Sequence of chain 1.A:
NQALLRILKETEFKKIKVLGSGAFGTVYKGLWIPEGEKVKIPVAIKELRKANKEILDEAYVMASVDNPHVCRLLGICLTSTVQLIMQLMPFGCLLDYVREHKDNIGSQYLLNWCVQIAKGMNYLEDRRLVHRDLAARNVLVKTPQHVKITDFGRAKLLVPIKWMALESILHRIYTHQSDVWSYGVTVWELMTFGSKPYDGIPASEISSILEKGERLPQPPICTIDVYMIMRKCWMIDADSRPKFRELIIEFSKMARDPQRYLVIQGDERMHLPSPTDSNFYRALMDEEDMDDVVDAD

The small molecule below binds the protein below.
Small molecule (SMILES): COc1cc2ncnc(Nc3ccc(F)c(Cl)c3)c2cc1OCCCN1CCOCC1

Binding-site contacts:
Ligand atom FAB contacts residue MET97 of chain 1.A at 3.4 Å.
Ligand atom C2 contacts residue ALA50 of chain 1.A at 3.5 Å (hydrophobic).
Ligand atom C2 contacts residue GLN98 of chain 1.A at 3.2 Å.
Ligand atom CAH contacts residue LEU99 of chain 1.A at 3.8 Å (hydrophobic).
Ligand atom CAA contacts residue MET100 of chain 1.A at 3.4 Å (hydrophobic).
Ligand atom CL contacts residue MET97 of chain 1.A at 3.6 Å.
Ligand atom NAS contacts residue VAL33 of chain 1.A at 3.8 Å.
Ligand atom CAN contacts residue ASP107 of chain 1.A at 3.1 Å.
Ligand atom C2 contacts residue LEU151 of chain 1.A at 3.5 Å (hydrophobic).
Ligand atom CAW contacts residue MET97 of chain 1.A at 3.4 Å (hydrophobic).
Ligand atom N1 contacts residue ALA50 of chain 1.A at 3.6 Å.
Ligand atom OAT contacts residue GLY103 of chain 1.A at 3.5 Å.
Ligand atom N1 contacts residue LEU151 of chain 1.A at 3.3 Å.
Ligand atom CAD contacts residue THR161 of chain 1.A at 3.8 Å.
Ligand atom NBE contacts residue ASP107 of chain 1.A at 3.2 Å (salt-bridge).
Ligand atom CL contacts residue LEU95 of chain 1.A at 3.3 Å.
Ligand atom FAB contacts residue LEU95 of chain 1.A at 3.6 Å.
Ligand atom N3 contacts residue LEU99 of chain 1.A at 3.6 Å.
Ligand atom FAB contacts residue LYS52 of chain 1.A at 3.5 Å.
Ligand atom CAE contacts residue THR161 of chain 1.A at 3.6 Å.
Ligand atom C6 contacts residue LEU151 of chain 1.A at 3.5 Å (hydrophobic).
Ligand atom CAZ contacts residue GLY103 of chain 1.A at 3.8 Å.
Ligand atom NBE contacts residue LEU25 of chain 1.A at 3.7 Å.
Ligand atom C2 contacts residue MET100 of chain 1.A at 3.5 Å (hydrophobic).
Ligand atom CAW contacts residue LYS52 of chain 1.A at 3.6 Å.
Ligand atom CAD contacts residue ASP162 of chain 1.A at 3.3 Å.
Ligand atom OAV contacts residue LEU25 of chain 1.A at 3.8 Å.
Ligand atom CAD contacts residue LYS52 of chain 1.A at 3.7 Å.
Ligand atom CAP contacts residue ASP107 of chain 1.A at 3.2 Å.
Ligand atom CL contacts residue ALA50 of chain 1.A at 3.6 Å.
Ligand atom CAX contacts residue MET97 of chain 1.A at 3.5 Å (hydrophobic).
Ligand atom N3 contacts residue MET100 of chain 1.A at 2.9 Å (h-bond).
Ligand atom CAZ contacts residue LEU25 of chain 1.A at 3.7 Å (hydrophobic).
Ligand atom CAO contacts residue ASP107 of chain 1.A at 3.1 Å.
Ligand atom CAA contacts residue GLY103 of chain 1.A at 3.4 Å.
Ligand atom CL contacts residue LYS52 of chain 1.A at 3.5 Å.
Ligand atom CAH contacts residue MET100 of chain 1.A at 3.2 Å (hydrophobic).
Ligand atom CAA contacts residue PRO101 of chain 1.A at 3.6 Å (hydrophobic).
Ligand atom CAX contacts residue LYS52 of chain 1.A at 3.7 Å.
Ligand atom CAJ contacts residue LEU25 of chain 1.A at 3.1 Å (hydrophobic).